Sequence of chain 3.A:
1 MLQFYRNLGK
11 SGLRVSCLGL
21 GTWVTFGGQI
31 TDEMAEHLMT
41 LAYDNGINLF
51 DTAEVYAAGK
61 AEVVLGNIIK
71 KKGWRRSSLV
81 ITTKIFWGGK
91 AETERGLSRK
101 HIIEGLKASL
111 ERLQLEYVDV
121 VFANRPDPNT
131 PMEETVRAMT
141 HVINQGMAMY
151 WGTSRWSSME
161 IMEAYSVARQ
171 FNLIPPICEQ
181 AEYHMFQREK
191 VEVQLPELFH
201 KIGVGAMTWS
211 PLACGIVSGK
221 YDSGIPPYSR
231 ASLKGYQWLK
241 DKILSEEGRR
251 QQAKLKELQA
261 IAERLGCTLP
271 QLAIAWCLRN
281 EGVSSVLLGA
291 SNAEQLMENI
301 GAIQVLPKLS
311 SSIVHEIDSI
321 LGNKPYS

A protein and the small-molecule ligand that binds it are described below.
Small molecule (SMILES): C[C@]12C=CC(=O)C=C1CC[C@@H]1[C@@H]2C(=O)C[C@@]2(C)[C@H]1CC[C@]2(O)C(O)=CO

Binding-site contacts:
Ligand atom O3 contacts residue TRP87 of chain 3.A at 4.1 Å.
Ligand atom C15 contacts residue ARG155 of chain 3.A at 3.2 Å.
Ligand atom C16 contacts residue ARG155 of chain 3.A at 3.8 Å.
Ligand atom C21 contacts residue NDP1 of chain 3.B at 2.3 Å.
Ligand atom O4 contacts residue TYR56 of chain 3.A at 3.0 Å (h-bond).
Ligand atom O4 contacts residue LYS84 of chain 3.A at 3.5 Å.
Ligand atom O3 contacts residue ASN124 of chain 3.A at 3.2 Å (h-bond).
Ligand atom C2 contacts residue TRP87 of chain 3.A at 3.8 Å (hydrophobic).
Ligand atom C21 contacts residue TYR56 of chain 3.A at 3.5 Å (hydrophobic).
Ligand atom O3 contacts residue NDP1 of chain 3.B at 2.7 Å (h-bond).
Ligand atom C17 contacts residue ARG155 of chain 3.A at 4.1 Å.
Ligand atom O5 contacts residue TYR56 of chain 3.A at 2.6 Å (h-bond).
Ligand atom C14 contacts residue TRP87 of chain 3.A at 4.2 Å (hydrophobic).
Ligand atom C16 contacts residue NDP1 of chain 3.B at 3.4 Å.
Ligand atom O5 contacts residue TRP23 of chain 3.A at 3.1 Å.
Ligand atom C20 contacts residue TYR56 of chain 3.A at 3.7 Å (hydrophobic).
Ligand atom C21 contacts residue TRP23 of chain 3.A at 3.9 Å (hydrophobic).
Ligand atom C11 contacts residue TRP87 of chain 3.A at 3.9 Å (hydrophobic).
Ligand atom O5 contacts residue NDP1 of chain 3.B at 3.0 Å.
Ligand atom C17 contacts residue ASN124 of chain 3.A at 4.2 Å.
Ligand atom C11 contacts residue VAL55 of chain 3.A at 4.0 Å (hydrophobic).
Ligand atom C4 contacts residue TRP87 of chain 3.A at 4.2 Å (hydrophobic).
Ligand atom C12 contacts residue TRP87 of chain 3.A at 3.6 Å (hydrophobic).
Ligand atom C20 contacts residue ASN124 of chain 3.A at 4.0 Å.
Ligand atom C17 contacts residue NDP1 of chain 3.B at 3.2 Å.
Ligand atom O4 contacts residue NDP1 of chain 3.B at 3.1 Å (h-bond).
Ligand atom C9 contacts residue TRP87 of chain 3.A at 3.9 Å (hydrophobic).
Ligand atom C12 contacts residue VAL55 of chain 3.A at 4.0 Å (hydrophobic).
Ligand atom C1 contacts residue VAL55 of chain 3.A at 4.1 Å (hydrophobic).
Ligand atom C3 contacts residue TRP87 of chain 3.A at 3.7 Å (hydrophobic).
Ligand atom O1 contacts residue TRP87 of chain 3.A at 3.7 Å.
Ligand atom C1 contacts residue TRP87 of chain 3.A at 3.9 Å (hydrophobic).
Ligand atom C5 contacts residue TRP87 of chain 3.A at 4.3 Å (hydrophobic).
Ligand atom C14 contacts residue ARG155 of chain 3.A at 3.5 Å.
Ligand atom C18 contacts residue TRP23 of chain 3.A at 3.8 Å (hydrophobic).
Ligand atom C20 contacts residue NDP1 of chain 3.B at 3.0 Å.
Ligand atom O3 contacts residue ARG155 of chain 3.A at 3.3 Å (salt-bridge).
Ligand atom O2 contacts residue VAL55 of chain 3.A at 3.6 Å.
Ligand atom O4 contacts residue ASN124 of chain 3.A at 3.3 Å (h-bond).
Ligand atom O1 contacts residue ARG95 of chain 3.A at 3.9 Å.